Binding-site contacts:
Ligand atom C17 contacts residue LYS103 of chain 1.A at 3.4 Å.
Ligand atom O33 contacts residue PHE227 of chain 1.A at 3.1 Å.
Ligand atom C11 contacts residue TYR318 of chain 1.A at 3.5 Å (hydrophobic).
Ligand atom N9 contacts residue LEU100 of chain 1.A at 3.4 Å.
Ligand atom C18 contacts residue VAL106 of chain 1.A at 3.4 Å (hydrophobic).
Ligand atom N6 contacts residue LEU100 of chain 1.A at 3.4 Å.
Ligand atom C5 contacts residue LYS101 of chain 1.A at 3.6 Å.
Ligand atom C20 contacts residue HIS235 of chain 1.A at 3.7 Å.
Ligand atom C14 contacts residue VAL106 of chain 1.A at 3.4 Å (hydrophobic).
Ligand atom C16 contacts residue HIS235 of chain 1.A at 3.8 Å.
Ligand atom C20 contacts residue VAL106 of chain 1.A at 3.6 Å (hydrophobic).
Ligand atom C21 contacts residue HIS235 of chain 1.A at 3.3 Å.
Ligand atom C8 contacts residue TYR181 of chain 1.A at 3.7 Å (hydrophobic).
Ligand atom N30 contacts residue TRP229 of chain 1.A at 3.6 Å.
Ligand atom C28 contacts residue VAL179 of chain 1.A at 3.6 Å (hydrophobic).
Ligand atom C5 contacts residue LEU100 of chain 1.A at 3.5 Å (hydrophobic).
Ligand atom O34 contacts residue PRO236 of chain 1.A at 3.3 Å.
Ligand atom O7 contacts residue TYR181 of chain 1.A at 3.4 Å.
Ligand atom C2 contacts residue VAL179 of chain 1.A at 3.5 Å (hydrophobic).
Ligand atom O34 contacts residue PRO225 of chain 1.A at 3.4 Å.
Ligand atom N4 contacts residue LYS101 of chain 1.A at 3.3 Å (salt-bridge).
Ligand atom C19 contacts residue VAL106 of chain 1.A at 3.3 Å (hydrophobic).
Ligand atom N9 contacts residue LYS101 of chain 1.A at 2.8 Å (salt-bridge).
Ligand atom C1 contacts residue VAL179 of chain 1.A at 3.8 Å (hydrophobic).
Ligand atom C1 contacts residue LEU100 of chain 1.A at 3.6 Å (hydrophobic).
Ligand atom C29 contacts residue LEU234 of chain 1.A at 3.8 Å (hydrophobic).
Ligand atom C27 contacts residue TYR181 of chain 1.A at 3.5 Å (hydrophobic).
Ligand atom C22 contacts residue TYR188 of chain 1.A at 3.7 Å (hydrophobic).
Ligand atom C17 contacts residue VAL106 of chain 1.A at 3.6 Å (hydrophobic).
Ligand atom C12 contacts residue TYR318 of chain 1.A at 3.2 Å (hydrophobic).
Ligand atom O33 contacts residue PRO225 of chain 1.A at 3.3 Å.
Ligand atom C11 contacts residue LEU100 of chain 1.A at 3.7 Å (hydrophobic).
Ligand atom N30 contacts residue TYR188 of chain 1.A at 3.7 Å.
Ligand atom C29 contacts residue TYR188 of chain 1.A at 3.5 Å (hydrophobic).
Ligand atom C23 contacts residue TYR188 of chain 1.A at 3.5 Å (hydrophobic).
Ligand atom C10 contacts residue LYS101 of chain 1.A at 3.7 Å.
Ligand atom C3 contacts residue GLU138 of chain 1.B at 3.8 Å.
Ligand atom C21 contacts residue LEU234 of chain 1.A at 3.4 Å (hydrophobic).
Ligand atom C27 contacts residue TRP229 of chain 1.A at 3.6 Å (hydrophobic).
Ligand atom C20 contacts residue LEU234 of chain 1.A at 3.2 Å (hydrophobic).

Sequence of chain 1.A:
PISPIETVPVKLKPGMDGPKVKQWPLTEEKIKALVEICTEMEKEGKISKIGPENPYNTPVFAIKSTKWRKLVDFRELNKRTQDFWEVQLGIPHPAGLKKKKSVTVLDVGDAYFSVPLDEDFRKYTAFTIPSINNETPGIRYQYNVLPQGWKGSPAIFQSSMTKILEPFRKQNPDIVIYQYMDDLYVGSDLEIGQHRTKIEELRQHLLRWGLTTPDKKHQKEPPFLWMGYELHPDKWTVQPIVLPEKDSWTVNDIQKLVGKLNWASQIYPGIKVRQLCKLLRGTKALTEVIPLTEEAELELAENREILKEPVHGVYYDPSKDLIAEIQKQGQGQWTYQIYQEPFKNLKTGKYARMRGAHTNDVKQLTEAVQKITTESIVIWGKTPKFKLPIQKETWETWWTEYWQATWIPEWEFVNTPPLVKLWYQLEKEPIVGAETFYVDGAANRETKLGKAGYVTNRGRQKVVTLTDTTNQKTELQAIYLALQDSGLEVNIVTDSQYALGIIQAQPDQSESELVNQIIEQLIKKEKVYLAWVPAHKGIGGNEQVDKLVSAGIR

A protein and the small-molecule ligand that binds it are described below.
Small molecule (SMILES): Cc1cc(C#N)cc(C)c1Oc1ccnc(NC2CCN(c3ccc(S(N)(=O)=O)cc3)CC2)n1

Sequence of chain 1.B:
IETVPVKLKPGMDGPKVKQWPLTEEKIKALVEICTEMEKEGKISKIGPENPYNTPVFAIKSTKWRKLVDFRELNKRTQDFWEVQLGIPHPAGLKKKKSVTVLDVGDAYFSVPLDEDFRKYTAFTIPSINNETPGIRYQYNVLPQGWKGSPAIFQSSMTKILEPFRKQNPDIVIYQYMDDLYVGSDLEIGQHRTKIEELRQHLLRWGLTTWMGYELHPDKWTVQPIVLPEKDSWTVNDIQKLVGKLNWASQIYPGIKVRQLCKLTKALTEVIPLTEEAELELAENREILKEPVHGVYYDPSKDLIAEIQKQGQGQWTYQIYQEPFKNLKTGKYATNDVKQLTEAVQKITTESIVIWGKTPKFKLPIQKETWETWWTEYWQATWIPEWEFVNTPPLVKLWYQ